Sequence of chain 1.B:
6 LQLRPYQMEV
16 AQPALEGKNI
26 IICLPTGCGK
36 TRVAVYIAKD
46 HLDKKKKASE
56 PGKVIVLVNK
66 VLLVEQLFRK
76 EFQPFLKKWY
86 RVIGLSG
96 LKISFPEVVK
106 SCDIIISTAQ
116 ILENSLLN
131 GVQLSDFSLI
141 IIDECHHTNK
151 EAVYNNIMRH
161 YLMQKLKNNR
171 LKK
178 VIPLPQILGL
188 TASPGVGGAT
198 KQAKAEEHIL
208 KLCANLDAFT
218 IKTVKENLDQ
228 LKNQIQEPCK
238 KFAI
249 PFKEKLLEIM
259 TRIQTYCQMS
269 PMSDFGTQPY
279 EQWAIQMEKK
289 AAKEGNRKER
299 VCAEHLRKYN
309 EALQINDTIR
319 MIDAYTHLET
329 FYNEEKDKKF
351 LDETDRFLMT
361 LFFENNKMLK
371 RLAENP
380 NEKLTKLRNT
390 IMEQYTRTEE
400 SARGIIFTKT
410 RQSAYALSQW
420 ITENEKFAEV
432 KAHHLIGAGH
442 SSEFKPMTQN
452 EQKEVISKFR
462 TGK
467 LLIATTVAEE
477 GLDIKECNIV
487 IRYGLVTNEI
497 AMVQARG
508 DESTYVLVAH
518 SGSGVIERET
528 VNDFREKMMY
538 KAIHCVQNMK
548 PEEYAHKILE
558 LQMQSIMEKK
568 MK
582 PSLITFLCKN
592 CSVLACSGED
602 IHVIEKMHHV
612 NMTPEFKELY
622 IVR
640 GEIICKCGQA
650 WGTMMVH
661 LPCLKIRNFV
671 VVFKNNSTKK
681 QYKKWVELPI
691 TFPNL

This protein binds this small molecule.
Small molecule (SMILES): Nc1ncnc2c1ncn2[C@@H]1O[C@H](CO[P](=O)(O)O[P](=O)(O)NP(=O)(O)O)[C@@H](O)[C@H]1O

Binding-site contacts:
Ligand atom O3G contacts residue ASP143 of chain 1.B at 3.7 Å.
Ligand atom O3G contacts residue LYS35 of chain 1.B at 3.4 Å.
Ligand atom C4 contacts residue ARG37 of chain 1.B at 3.9 Å.
Ligand atom O1A contacts residue ASP479 of chain 1.B at 3.0 Å (salt-bridge).
Ligand atom O1B contacts residue CYS33 of chain 1.B at 3.4 Å (h-bond).
Ligand atom PB contacts residue GLY32 of chain 1.B at 4.0 Å.
Ligand atom N6 contacts residue GLN12 of chain 1.B at 3.5 Å (h-bond).
Ligand atom C8 contacts residue GLY34 of chain 1.B at 3.8 Å.
Ligand atom C2 contacts residue ARG37 of chain 1.B at 3.5 Å.
Ligand atom N3B contacts residue LYS35 of chain 1.B at 3.4 Å.
Ligand atom O5' contacts residue GLY32 of chain 1.B at 3.8 Å.
Ligand atom O1B contacts residue GLY32 of chain 1.B at 3.3 Å (h-bond).
Ligand atom O1B contacts residue LYS35 of chain 1.B at 3.4 Å (salt-bridge).
Ligand atom O2B contacts residue LYS35 of chain 1.B at 3.6 Å.
Ligand atom O2' contacts residue LYS75 of chain 1.B at 4.0 Å.
Ligand atom N1 contacts residue ARG37 of chain 1.B at 3.3 Å (salt-bridge).
Ligand atom C2' contacts residue GLU76 of chain 1.B at 3.7 Å.
Ligand atom C8 contacts residue CYS33 of chain 1.B at 3.6 Å (hydrophobic).
Ligand atom PG contacts residue THR36 of chain 1.B at 3.5 Å.
Ligand atom N7 contacts residue ARG37 of chain 1.B at 3.9 Å.
Ligand atom O3' contacts residue LYS75 of chain 1.B at 3.8 Å.
Ligand atom N3B contacts residue THR36 of chain 1.B at 3.3 Å.
Ligand atom O2B contacts residue GLY32 of chain 1.B at 3.1 Å (h-bond).
Ligand atom O2' contacts residue ARG37 of chain 1.B at 4.0 Å.
Ligand atom N6 contacts residue ARG37 of chain 1.B at 3.9 Å.
Ligand atom O2A contacts residue ASP479 of chain 1.B at 4.0 Å.
Ligand atom O3G contacts residue THR36 of chain 1.B at 3.5 Å.
Ligand atom O5' contacts residue CYS33 of chain 1.B at 3.9 Å.
Ligand atom N6 contacts residue GLN7 of chain 1.B at 3.3 Å (h-bond).
Ligand atom O4' contacts residue CYS33 of chain 1.B at 3.9 Å.
Ligand atom O1G contacts residue THR36 of chain 1.B at 3.2 Å.
Ligand atom O3' contacts residue ASP479 of chain 1.B at 3.8 Å.
Ligand atom PB contacts residue LYS35 of chain 1.B at 4.0 Å.
Ligand atom O2A contacts residue GLY32 of chain 1.B at 3.4 Å.
Ligand atom O2' contacts residue GLU76 of chain 1.B at 2.7 Å (salt-bridge).
Ligand atom C5 contacts residue ARG37 of chain 1.B at 3.7 Å.
Ligand atom C6 contacts residue ARG37 of chain 1.B at 3.3 Å.
Ligand atom PA contacts residue ASP479 of chain 1.B at 4.0 Å.
Ligand atom N3 contacts residue ARG37 of chain 1.B at 3.9 Å.
Ligand atom N7 contacts residue GLY34 of chain 1.B at 3.8 Å.